A small-molecule ligand and the protein it binds are described below.
Small molecule (SMILES): CO[C@@H]1O[C@H](CNc2nc3cc4c(=O)[nH]c(N)nc4cc3[nH]2)[C@H]2OC(C)(C)O[C@@H]12

Binding-site contacts:
Ligand atom N2 contacts residue MET260 of chain 1.A at 3.3 Å.
Ligand atom O2 contacts residue CYS158 of chain 1.A at 3.4 Å.
Ligand atom N contacts residue ALA232 of chain 1.A at 2.9 Å (h-bond).
Ligand atom O2 contacts residue GLY229 of chain 1.A at 3.3 Å.
Ligand atom C11 contacts residue CYS158 of chain 1.A at 3.6 Å (hydrophobic).
Ligand atom N5 contacts residue TYR106 of chain 1.A at 3.7 Å.
Ligand atom C5 contacts residue TYR106 of chain 1.A at 3.3 Å (hydrophobic).
Ligand atom C12 contacts residue TYR106 of chain 1.A at 3.5 Å (hydrophobic).
Ligand atom N3 contacts residue SER103 of chain 1.A at 3.6 Å.
Ligand atom O2 contacts residue ASP156 of chain 1.A at 3.6 Å (salt-bridge).
Ligand atom C7 contacts residue ASP102 of chain 1.A at 3.7 Å.
Ligand atom C9 contacts residue ASP156 of chain 1.A at 3.6 Å.
Ligand atom C9 contacts residue CYS158 of chain 1.A at 3.6 Å (hydrophobic).
Ligand atom C8 contacts residue ASP156 of chain 1.A at 3.6 Å.
Ligand atom C6 contacts residue ASP102 of chain 1.A at 3.6 Å.
Ligand atom C4 contacts residue GLY261 of chain 1.A at 3.7 Å.
Ligand atom N5 contacts residue ALA232 of chain 1.A at 3.6 Å (h-bond).
Ligand atom C4 contacts residue TYR106 of chain 1.A at 3.5 Å (hydrophobic).
Ligand atom C8 contacts residue MET260 of chain 1.A at 3.7 Å (hydrophobic).
Ligand atom C13 contacts residue ALA232 of chain 1.A at 3.2 Å (hydrophobic).
Ligand atom N3 contacts residue ILE201 of chain 1.A at 3.6 Å.
Ligand atom N2 contacts residue TYR106 of chain 1.A at 3.6 Å.
Ligand atom O2 contacts residue GLN203 of chain 1.A at 2.9 Å (h-bond).
Ligand atom C2 contacts residue GLY261 of chain 1.A at 3.4 Å.
Ligand atom C6 contacts residue TYR106 of chain 1.A at 3.6 Å (hydrophobic).
Ligand atom N3 contacts residue TYR106 of chain 1.A at 3.7 Å.
Ligand atom O3 contacts residue ALA232 of chain 1.A at 3.6 Å.
Ligand atom N5 contacts residue MET260 of chain 1.A at 3.5 Å (h-bond).
Ligand atom N1 contacts residue TYR106 of chain 1.A at 3.6 Å.
Ligand atom N5 contacts residue LEU231 of chain 1.A at 2.8 Å (h-bond).
Ligand atom C4 contacts residue ALA232 of chain 1.A at 3.6 Å (hydrophobic).
Ligand atom C8 contacts residue ASP102 of chain 1.A at 3.5 Å.
Ligand atom C7 contacts residue TYR106 of chain 1.A at 3.7 Å (hydrophobic).
Ligand atom C12 contacts residue LEU231 of chain 1.A at 3.6 Å (hydrophobic).
Ligand atom N2 contacts residue ASP102 of chain 1.A at 2.8 Å (salt-bridge).
Ligand atom N3 contacts residue ASP156 of chain 1.A at 2.7 Å (salt-bridge).
Ligand atom N4 contacts residue ASP156 of chain 1.A at 2.7 Å (salt-bridge).
Ligand atom N3 contacts residue ASP102 of chain 1.A at 2.8 Å (salt-bridge).
Ligand atom O2 contacts residue GLY230 of chain 1.A at 2.8 Å (h-bond).
Ligand atom N1 contacts residue GLY261 of chain 1.A at 3.7 Å.

Sequence of chain 1.A:
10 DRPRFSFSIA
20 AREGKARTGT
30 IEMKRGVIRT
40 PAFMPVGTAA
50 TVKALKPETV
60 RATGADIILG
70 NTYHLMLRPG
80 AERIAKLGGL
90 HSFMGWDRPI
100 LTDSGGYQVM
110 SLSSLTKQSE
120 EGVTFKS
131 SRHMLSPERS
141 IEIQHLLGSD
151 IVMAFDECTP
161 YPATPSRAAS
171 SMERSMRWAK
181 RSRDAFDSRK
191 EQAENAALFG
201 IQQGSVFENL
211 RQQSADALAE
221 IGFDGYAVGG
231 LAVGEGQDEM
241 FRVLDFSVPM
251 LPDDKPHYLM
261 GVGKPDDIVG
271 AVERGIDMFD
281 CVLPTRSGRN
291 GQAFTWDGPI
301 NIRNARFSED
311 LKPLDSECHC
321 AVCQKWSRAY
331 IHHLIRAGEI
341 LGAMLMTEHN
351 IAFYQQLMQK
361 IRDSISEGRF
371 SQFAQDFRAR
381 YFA